Binding-site contacts:
Ligand atom C2 contacts residue ASN88 of chain 1.A at 2.6 Å.
Ligand atom C4 contacts residue SER90 of chain 1.A at 4.4 Å.
Ligand atom C3 contacts residue ASN88 of chain 1.A at 3.9 Å.
Ligand atom C5 contacts residue SER90 of chain 1.A at 3.8 Å.
Ligand atom O5 contacts residue ASN88 of chain 1.A at 2.4 Å (h-bond).
Ligand atom C7 contacts residue ASN88 of chain 1.A at 3.9 Å.
Ligand atom O5 contacts residue SER90 of chain 1.A at 3.1 Å (h-bond).
Ligand atom C6 contacts residue SER90 of chain 1.A at 3.3 Å.
Ligand atom C1 contacts residue SER90 of chain 1.A at 4.3 Å.
Ligand atom N2 contacts residue ASN88 of chain 1.A at 3.0 Å (h-bond).
Ligand atom C4 contacts residue ASN88 of chain 1.A at 4.3 Å.
Ligand atom O7 contacts residue ASN88 of chain 1.A at 4.4 Å.
Ligand atom C5 contacts residue ASN88 of chain 1.A at 3.6 Å.
Ligand atom C1 contacts residue ASN88 of chain 1.A at 1.4 Å.

Sequence of chain 1.A:
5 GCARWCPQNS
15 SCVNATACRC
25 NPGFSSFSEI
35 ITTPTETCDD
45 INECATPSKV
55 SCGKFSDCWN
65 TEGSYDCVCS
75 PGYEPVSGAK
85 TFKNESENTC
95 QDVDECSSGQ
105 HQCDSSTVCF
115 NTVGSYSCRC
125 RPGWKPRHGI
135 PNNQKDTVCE

This protein binds this small molecule.
Small molecule (SMILES): CC(=O)N[C@@H]1[C@@H](O)[C@H](O)[C@@H](CO)O[C@H]1O